A small-molecule ligand and the protein it binds are described below.
Small molecule (SMILES): CC(=O)N[C@H]1[C@H](O[C@H]2[C@H](O)[C@@H](NC(C)=O)CO[C@@H]2CO)O[C@H](CO)[C@@H](O)[C@@H]1O

Sequence of chain 1.A:
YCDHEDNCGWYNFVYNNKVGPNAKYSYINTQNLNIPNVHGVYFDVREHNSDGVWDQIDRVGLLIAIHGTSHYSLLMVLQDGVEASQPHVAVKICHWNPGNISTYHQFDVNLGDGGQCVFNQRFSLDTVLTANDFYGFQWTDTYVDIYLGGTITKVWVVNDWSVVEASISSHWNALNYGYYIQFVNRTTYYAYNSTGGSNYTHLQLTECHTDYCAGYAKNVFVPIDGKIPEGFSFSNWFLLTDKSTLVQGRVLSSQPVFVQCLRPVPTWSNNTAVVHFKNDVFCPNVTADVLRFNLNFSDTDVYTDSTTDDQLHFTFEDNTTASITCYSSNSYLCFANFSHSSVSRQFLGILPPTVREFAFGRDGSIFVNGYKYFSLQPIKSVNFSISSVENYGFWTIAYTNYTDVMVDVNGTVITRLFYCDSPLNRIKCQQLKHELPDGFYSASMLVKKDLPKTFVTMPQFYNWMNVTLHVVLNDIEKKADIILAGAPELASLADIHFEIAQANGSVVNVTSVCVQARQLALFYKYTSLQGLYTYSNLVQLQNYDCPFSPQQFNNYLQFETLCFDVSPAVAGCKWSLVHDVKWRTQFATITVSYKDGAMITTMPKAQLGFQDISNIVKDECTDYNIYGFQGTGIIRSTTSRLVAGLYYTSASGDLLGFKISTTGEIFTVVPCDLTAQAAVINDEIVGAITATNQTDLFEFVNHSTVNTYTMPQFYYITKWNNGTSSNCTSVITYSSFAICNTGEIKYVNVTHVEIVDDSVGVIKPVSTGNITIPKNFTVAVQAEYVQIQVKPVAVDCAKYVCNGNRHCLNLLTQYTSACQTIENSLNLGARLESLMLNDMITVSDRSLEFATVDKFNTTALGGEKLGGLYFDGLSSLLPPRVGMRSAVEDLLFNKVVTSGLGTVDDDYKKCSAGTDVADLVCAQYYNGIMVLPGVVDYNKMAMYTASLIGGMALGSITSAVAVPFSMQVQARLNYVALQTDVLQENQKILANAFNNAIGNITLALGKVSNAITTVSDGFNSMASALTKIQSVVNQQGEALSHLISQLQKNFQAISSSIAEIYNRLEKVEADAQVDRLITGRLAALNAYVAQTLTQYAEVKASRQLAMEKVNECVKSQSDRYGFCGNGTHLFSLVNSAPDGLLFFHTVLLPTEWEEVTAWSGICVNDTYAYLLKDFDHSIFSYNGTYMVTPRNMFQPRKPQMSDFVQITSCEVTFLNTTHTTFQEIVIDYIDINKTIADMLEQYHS

Binding-site contacts:
Ligand atom C2 contacts residue ASN239 of chain 1.A at 2.5 Å.
Ligand atom O5 contacts residue GLN250 of chain 1.A at 3.1 Å (h-bond).
Ligand atom N2 contacts residue ASN239 of chain 1.A at 2.8 Å (h-bond).
Ligand atom C7 contacts residue ASN239 of chain 1.A at 4.0 Å.
Ligand atom C3 contacts residue ASN239 of chain 1.A at 3.8 Å.
Ligand atom C6 contacts residue GLN250 of chain 1.A at 4.5 Å.
Ligand atom O4 contacts residue THR241 of chain 1.A at 3.9 Å.
Ligand atom C1 contacts residue GLN250 of chain 1.A at 3.7 Å.
Ligand atom O7 contacts residue ALA260 of chain 1.A at 4.4 Å.
Ligand atom C1 contacts residue ASN239 of chain 1.A at 1.4 Å.
Ligand atom N2 contacts residue TYR71 of chain 1.A at 4.4 Å.
Ligand atom O5 contacts residue THR241 of chain 1.A at 3.5 Å (h-bond).
Ligand atom N2 contacts residue THR241 of chain 1.A at 3.8 Å.
Ligand atom O6 contacts residue GLN250 of chain 1.A at 3.9 Å.
Ligand atom C2 contacts residue THR241 of chain 1.A at 3.5 Å.
Ligand atom C6 contacts residue THR241 of chain 1.A at 4.5 Å.
Ligand atom C3 contacts residue THR241 of chain 1.A at 3.5 Å.
Ligand atom C8 contacts residue GLY261 of chain 1.A at 4.4 Å.
Ligand atom C5 contacts residue ASN239 of chain 1.A at 3.7 Å.
Ligand atom C5 contacts residue THR241 of chain 1.A at 3.4 Å.
Ligand atom C4 contacts residue THR241 of chain 1.A at 4.0 Å.
Ligand atom C8 contacts residue TYR71 of chain 1.A at 3.0 Å (hydrophobic).
Ligand atom C4 contacts residue ASN239 of chain 1.A at 4.3 Å.
Ligand atom C7 contacts residue TYR71 of chain 1.A at 4.4 Å (hydrophobic).
Ligand atom O5 contacts residue ASN239 of chain 1.A at 2.5 Å (h-bond).
Ligand atom C1 contacts residue THR241 of chain 1.A at 2.9 Å.
Ligand atom C5 contacts residue GLN250 of chain 1.A at 4.4 Å.